A protein and the small-molecule ligand that binds it are described below.
Small molecule (SMILES): Cc1cn([C@H]2C[C@H](O)[C@@H](CO[P](=O)(O)O[C@H]3C[C@H](n4cnc5c(=O)nc(N)[nH]c54)O[C@@H]3CO[P](=O)(O)O[C@H]3C[C@H](n4cnc5c(N)ncnc54)O[C@@H]3CO[P](=O)(O)O[C@H]3C[C@H](n4cnc5c(N)ncnc54)O[C@@H]3COP(=O)=O)O2)c(=O)[nH]c1=O

Binding-site contacts:
Ligand atom P contacts residue LYS1102 of chain 1.A at 4.0 Å.
Ligand atom P contacts residue ALA1108 of chain 1.A at 4.4 Å.
Ligand atom OP1 contacts residue GLU833 of chain 1.A at 4.2 Å.
Ligand atom O4' contacts residue HIS1387 of chain 1.A at 4.2 Å.
Ligand atom OP1 contacts residue ASN1106 of chain 1.A at 3.2 Å.
Ligand atom O5' contacts residue LYS1102 of chain 1.A at 4.4 Å.
Ligand atom OP1 contacts residue ALA1108 of chain 1.A at 4.0 Å.
Ligand atom O3' contacts residue HIS1387 of chain 1.A at 3.3 Å.
Ligand atom O3' contacts residue ASN1106 of chain 1.A at 4.3 Å.
Ligand atom O3' contacts residue LYS1102 of chain 1.A at 3.4 Å (salt-bridge).
Ligand atom C3' contacts residue HIS1387 of chain 1.A at 3.9 Å.
Ligand atom OP1 contacts residue HIS1387 of chain 1.A at 4.1 Å.
Ligand atom OP2 contacts residue ALA1108 of chain 1.A at 3.8 Å.
Ligand atom C5' contacts residue HIS1387 of chain 1.A at 3.8 Å.
Ligand atom C3' contacts residue LYS1102 of chain 1.A at 4.4 Å.
Ligand atom OP1 contacts residue LYS1102 of chain 1.A at 3.5 Å (salt-bridge).
Ligand atom OP1 contacts residue LYS1112 of chain 1.A at 3.5 Å (salt-bridge).
Ligand atom C4' contacts residue LYS1102 of chain 1.A at 4.2 Å.
Ligand atom C4' contacts residue HIS1387 of chain 1.A at 3.3 Å.

Sequence of chain 1.A:
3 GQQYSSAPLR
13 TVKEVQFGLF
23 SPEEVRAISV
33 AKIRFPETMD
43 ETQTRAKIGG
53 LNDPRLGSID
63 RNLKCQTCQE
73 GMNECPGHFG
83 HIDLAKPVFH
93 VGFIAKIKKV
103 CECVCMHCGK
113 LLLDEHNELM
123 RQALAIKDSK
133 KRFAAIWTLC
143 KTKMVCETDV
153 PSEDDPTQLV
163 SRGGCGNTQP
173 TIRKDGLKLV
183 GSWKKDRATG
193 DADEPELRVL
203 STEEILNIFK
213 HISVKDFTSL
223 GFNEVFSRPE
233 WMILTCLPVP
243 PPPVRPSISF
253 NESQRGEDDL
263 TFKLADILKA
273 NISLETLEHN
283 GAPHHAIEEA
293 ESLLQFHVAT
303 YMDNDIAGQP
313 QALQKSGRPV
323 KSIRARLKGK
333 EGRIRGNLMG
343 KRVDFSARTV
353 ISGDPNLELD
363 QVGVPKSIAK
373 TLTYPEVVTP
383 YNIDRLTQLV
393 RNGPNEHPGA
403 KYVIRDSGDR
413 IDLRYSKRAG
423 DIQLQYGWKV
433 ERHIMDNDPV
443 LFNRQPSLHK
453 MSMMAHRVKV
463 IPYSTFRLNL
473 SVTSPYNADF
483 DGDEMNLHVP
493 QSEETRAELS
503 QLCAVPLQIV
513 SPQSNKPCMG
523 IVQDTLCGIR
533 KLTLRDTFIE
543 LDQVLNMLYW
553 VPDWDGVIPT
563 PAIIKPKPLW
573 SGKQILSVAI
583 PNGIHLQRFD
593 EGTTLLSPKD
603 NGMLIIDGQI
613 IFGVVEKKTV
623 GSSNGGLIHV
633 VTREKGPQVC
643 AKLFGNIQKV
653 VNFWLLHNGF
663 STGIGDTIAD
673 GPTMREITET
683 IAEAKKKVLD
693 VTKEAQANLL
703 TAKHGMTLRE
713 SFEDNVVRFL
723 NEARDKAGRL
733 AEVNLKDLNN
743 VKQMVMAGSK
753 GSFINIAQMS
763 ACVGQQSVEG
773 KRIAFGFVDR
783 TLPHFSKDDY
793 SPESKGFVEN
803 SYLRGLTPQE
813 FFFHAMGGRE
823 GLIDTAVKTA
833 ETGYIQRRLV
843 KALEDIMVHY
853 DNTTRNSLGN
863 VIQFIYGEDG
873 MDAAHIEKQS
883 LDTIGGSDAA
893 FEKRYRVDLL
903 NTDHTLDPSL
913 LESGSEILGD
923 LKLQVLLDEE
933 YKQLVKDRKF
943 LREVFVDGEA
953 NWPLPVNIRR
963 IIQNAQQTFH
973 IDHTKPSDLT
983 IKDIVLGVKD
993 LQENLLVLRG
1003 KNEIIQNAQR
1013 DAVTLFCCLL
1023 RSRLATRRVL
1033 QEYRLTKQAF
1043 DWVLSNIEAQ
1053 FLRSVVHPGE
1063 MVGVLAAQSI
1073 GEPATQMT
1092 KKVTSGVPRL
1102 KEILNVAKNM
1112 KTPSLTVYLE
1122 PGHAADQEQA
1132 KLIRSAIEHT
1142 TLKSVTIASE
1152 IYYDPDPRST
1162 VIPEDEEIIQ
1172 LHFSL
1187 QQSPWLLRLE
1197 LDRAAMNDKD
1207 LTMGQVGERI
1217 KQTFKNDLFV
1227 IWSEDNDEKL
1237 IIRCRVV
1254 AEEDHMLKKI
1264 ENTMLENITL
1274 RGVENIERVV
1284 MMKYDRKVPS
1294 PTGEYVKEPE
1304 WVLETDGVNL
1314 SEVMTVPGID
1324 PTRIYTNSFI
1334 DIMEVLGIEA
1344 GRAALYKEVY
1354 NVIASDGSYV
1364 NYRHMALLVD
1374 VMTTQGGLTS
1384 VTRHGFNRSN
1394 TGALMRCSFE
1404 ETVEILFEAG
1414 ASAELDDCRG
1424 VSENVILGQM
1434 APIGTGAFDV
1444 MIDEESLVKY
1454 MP